Sequence of chain 55.C:
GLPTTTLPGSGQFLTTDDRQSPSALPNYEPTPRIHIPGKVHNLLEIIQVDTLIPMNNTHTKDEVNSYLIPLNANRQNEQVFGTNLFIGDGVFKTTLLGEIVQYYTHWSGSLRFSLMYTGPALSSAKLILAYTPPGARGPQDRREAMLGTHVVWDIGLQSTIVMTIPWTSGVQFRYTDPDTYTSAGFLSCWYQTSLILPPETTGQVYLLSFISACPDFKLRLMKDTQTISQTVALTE

Binding-site contacts:
Ligand atom C5B contacts residue TYR128 of chain 55.A at 4.0 Å (hydrophobic).
Ligand atom C4C contacts residue VAL188 of chain 55.A at 3.7 Å (hydrophobic).
Ligand atom N2 contacts residue LEU106 of chain 55.A at 3.8 Å.
Ligand atom C3B contacts residue TYR152 of chain 55.A at 3.7 Å (hydrophobic).
Ligand atom C4B contacts residue TYR152 of chain 55.A at 3.8 Å (hydrophobic).
Ligand atom C3B contacts residue VAL188 of chain 55.A at 3.8 Å (hydrophobic).
Ligand atom C4 contacts residue LEU106 of chain 55.A at 3.9 Å (hydrophobic).
Ligand atom C6B contacts residue ILE104 of chain 55.A at 3.6 Å (hydrophobic).
Ligand atom C4C contacts residue VAL191 of chain 55.A at 3.0 Å (hydrophobic).
Ligand atom C5 contacts residue LEU106 of chain 55.A at 3.8 Å (hydrophobic).
Ligand atom N3A contacts residue TYR152 of chain 55.A at 3.5 Å.
Ligand atom C1C contacts residue TYR128 of chain 55.A at 3.7 Å (hydrophobic).
Ligand atom N3A contacts residue ALA24 of chain 55.C at 3.8 Å.
Ligand atom C4B contacts residue PHE186 of chain 55.A at 3.6 Å (hydrophobic).
Ligand atom C1C contacts residue LEU106 of chain 55.A at 3.8 Å (hydrophobic).
Ligand atom C4A contacts residue PRO174 of chain 55.A at 3.1 Å (hydrophobic).
Ligand atom N3A contacts residue PRO174 of chain 55.A at 3.7 Å.
Ligand atom C2C contacts residue TYR197 of chain 55.A at 3.7 Å (hydrophobic).
Ligand atom C2A contacts residue PHE186 of chain 55.A at 3.3 Å (hydrophobic).
Ligand atom C6B contacts residue TYR128 of chain 55.A at 3.3 Å (hydrophobic).
Ligand atom O1B contacts residue ILE104 of chain 55.A at 3.9 Å.
Ligand atom O1 contacts residue LEU106 of chain 55.A at 3.8 Å.
Ligand atom C4 contacts residue TYR197 of chain 55.A at 3.8 Å (hydrophobic).
Ligand atom C2B contacts residue VAL188 of chain 55.A at 3.5 Å (hydrophobic).
Ligand atom C5A contacts residue PHE186 of chain 55.A at 3.5 Å (hydrophobic).
Ligand atom O1 contacts residue MET221 of chain 55.A at 3.8 Å.
Ligand atom C5A contacts residue ALA150 of chain 55.A at 3.6 Å (hydrophobic).
Ligand atom N3A contacts residue PHE186 of chain 55.A at 4.0 Å.
Ligand atom C5B contacts residue PHE186 of chain 55.A at 3.9 Å (hydrophobic).
Ligand atom O1A contacts residue PHE186 of chain 55.A at 3.0 Å.
Ligand atom C5C contacts residue VAL191 of chain 55.A at 3.8 Å (hydrophobic).
Ligand atom C2C contacts residue MET221 of chain 55.A at 3.8 Å (hydrophobic).
Ligand atom O1B contacts residue TYR128 of chain 55.A at 3.4 Å (h-bond).
Ligand atom C3C contacts residue TYR128 of chain 55.A at 3.4 Å (hydrophobic).
Ligand atom C1B contacts residue TYR128 of chain 55.A at 3.6 Å (hydrophobic).
Ligand atom C5A contacts residue VAL176 of chain 55.A at 3.6 Å (hydrophobic).
Ligand atom C1B contacts residue ILE104 of chain 55.A at 4.0 Å (hydrophobic).
Ligand atom C2A contacts residue TYR152 of chain 55.A at 3.6 Å (hydrophobic).
Ligand atom C5B contacts residue MET224 of chain 55.A at 3.9 Å (hydrophobic).
Ligand atom C1B contacts residue VAL188 of chain 55.A at 3.8 Å (hydrophobic).

The protein below binds the small molecule below.
Small molecule (SMILES): Cc1cc(CCCCCOc2ccc(C3=NCCO3)cc2)on1

Sequence of chain 55.A:
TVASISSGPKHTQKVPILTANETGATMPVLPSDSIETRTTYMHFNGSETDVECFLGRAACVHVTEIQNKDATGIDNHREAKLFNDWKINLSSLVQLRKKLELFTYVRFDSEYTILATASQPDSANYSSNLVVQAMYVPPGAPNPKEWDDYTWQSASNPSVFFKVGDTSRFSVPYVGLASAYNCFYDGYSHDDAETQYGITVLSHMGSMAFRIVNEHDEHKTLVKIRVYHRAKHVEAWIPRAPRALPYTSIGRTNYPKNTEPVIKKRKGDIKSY